Sequence of chain 1.A:
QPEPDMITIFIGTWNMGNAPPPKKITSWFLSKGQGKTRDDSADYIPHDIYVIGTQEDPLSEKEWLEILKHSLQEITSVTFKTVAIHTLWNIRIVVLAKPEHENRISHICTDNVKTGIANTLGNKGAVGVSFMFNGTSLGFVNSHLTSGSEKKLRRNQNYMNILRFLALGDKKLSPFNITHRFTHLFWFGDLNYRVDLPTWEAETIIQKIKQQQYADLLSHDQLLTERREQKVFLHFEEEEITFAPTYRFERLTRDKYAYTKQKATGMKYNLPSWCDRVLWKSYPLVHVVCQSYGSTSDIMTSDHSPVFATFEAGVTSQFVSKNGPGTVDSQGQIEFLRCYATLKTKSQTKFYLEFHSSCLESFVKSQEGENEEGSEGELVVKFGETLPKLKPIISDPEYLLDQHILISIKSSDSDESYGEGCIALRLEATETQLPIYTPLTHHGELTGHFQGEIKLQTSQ

This protein binds this small molecule.
Small molecule (SMILES): c1ccc(CN2CCC(n3cccc3)CC2)cc1

Binding-site contacts:
Ligand atom C9 contacts residue ARG230 of chain 1.A at 3.8 Å.
Ligand atom C14 contacts residue ARG231 of chain 1.A at 3.6 Å.
Ligand atom C16 contacts residue ARG230 of chain 1.A at 3.9 Å.
Ligand atom C3 contacts residue GLU240 of chain 1.A at 4.0 Å.
Ligand atom C16 contacts residue ARG231 of chain 1.A at 4.1 Å.
Ligand atom C15 contacts residue ARG230 of chain 1.A at 4.0 Å.
Ligand atom C15 contacts residue LEU227 of chain 1.A at 3.9 Å (hydrophobic).
Ligand atom C2 contacts residue HIS238 of chain 1.A at 4.4 Å.
Ligand atom C8 contacts residue GLU240 of chain 1.A at 4.0 Å.
Ligand atom C13 contacts residue ARG231 of chain 1.A at 4.0 Å.
Ligand atom C15 contacts residue ARG231 of chain 1.A at 3.6 Å.